This small molecule binds to this protein.
Small molecule (SMILES): CCCC/C=C/C(=O)N[C@@H](Cc1cc(F)cc(F)c1)C(=O)N[C@H]1COC(=O)[C@@H]2C[C@@H](C)CN2C(=O)C(C)NC(=O)[C@@H]2CCCCN2C(=O)[C@@H]2CCCN2C1=O

Sequence of chain 1.H:
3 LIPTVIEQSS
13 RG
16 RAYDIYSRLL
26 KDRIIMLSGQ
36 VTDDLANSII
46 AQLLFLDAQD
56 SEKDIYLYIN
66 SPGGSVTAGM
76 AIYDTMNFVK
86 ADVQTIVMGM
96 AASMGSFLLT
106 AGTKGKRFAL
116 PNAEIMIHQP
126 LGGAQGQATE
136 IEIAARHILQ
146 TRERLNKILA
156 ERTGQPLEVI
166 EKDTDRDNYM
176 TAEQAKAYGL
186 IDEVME

Binding-site contacts:
Ligand atom C1 contacts residue ALA53 of chain 1.H at 3.9 Å (hydrophobic).
Ligand atom C33 contacts residue MET190 of chain 1.N at 3.3 Å (hydrophobic).
Ligand atom C2 contacts residue ASP27 of chain 1.N at 3.0 Å.
Ligand atom C25 contacts residue TYR61 of chain 1.N at 3.4 Å (hydrophobic).
Ligand atom C1 contacts residue ASP27 of chain 1.N at 3.2 Å.
Ligand atom N1 contacts residue TYR63 of chain 1.N at 3.1 Å (h-bond).
Ligand atom C8 contacts residue PHE83 of chain 1.H at 3.4 Å (hydrophobic).
Ligand atom C9 contacts residue TYR63 of chain 1.N at 3.9 Å (hydrophobic).
Ligand atom O2 contacts residue PHE83 of chain 1.H at 3.7 Å.
Ligand atom N3 contacts residue TYR61 of chain 1.N at 3.7 Å.
Ligand atom C27 contacts residue GLN89 of chain 1.N at 3.2 Å.
Ligand atom C13 contacts residue LEU115 of chain 1.N at 3.8 Å (hydrophobic).
Ligand atom C25 contacts residue TYR63 of chain 1.N at 3.7 Å (hydrophobic).
Ligand atom C3 contacts residue ALA53 of chain 1.H at 3.7 Å (hydrophobic).
Ligand atom F1 contacts residue PHE83 of chain 1.H at 3.3 Å.
Ligand atom C21 contacts residue TYR61 of chain 1.N at 3.8 Å (hydrophobic).
Ligand atom C11 contacts residue PHE83 of chain 1.H at 3.5 Å (hydrophobic).
Ligand atom C16 contacts residue PHE83 of chain 1.H at 3.4 Å (hydrophobic).
Ligand atom C14 contacts residue TYR63 of chain 1.N at 3.6 Å (hydrophobic).
Ligand atom C1 contacts residue ARG23 of chain 1.N at 3.5 Å.
Ligand atom C6 contacts residue ILE29 of chain 1.N at 3.8 Å (hydrophobic).
Ligand atom O6 contacts residue GLN89 of chain 1.N at 3.9 Å.
Ligand atom C27 contacts residue TYR61 of chain 1.N at 3.6 Å (hydrophobic).
Ligand atom C23 contacts residue ASP27 of chain 1.N at 3.3 Å.
Ligand atom F2 contacts residue MET93 of chain 1.N at 2.8 Å.
Ligand atom F1 contacts residue LEU115 of chain 1.N at 3.6 Å.
Ligand atom O5 contacts residue TYR63 of chain 1.N at 2.7 Å (h-bond).
Ligand atom C24 contacts residue TYR63 of chain 1.N at 3.8 Å (hydrophobic).
Ligand atom O5 contacts residue TYR61 of chain 1.N at 3.2 Å.
Ligand atom N2 contacts residue PHE83 of chain 1.H at 3.7 Å.
Ligand atom C13 contacts residue MET93 of chain 1.N at 3.2 Å (hydrophobic).
Ligand atom C9 contacts residue PHE83 of chain 1.H at 3.7 Å (hydrophobic).
Ligand atom F1 contacts residue THR80 of chain 1.H at 3.5 Å.
Ligand atom C6 contacts residue TYR63 of chain 1.N at 3.8 Å (hydrophobic).
Ligand atom C15 contacts residue TYR63 of chain 1.N at 3.2 Å (hydrophobic).
Ligand atom C4 contacts residue ILE29 of chain 1.N at 3.4 Å (hydrophobic).
Ligand atom C26 contacts residue TYR61 of chain 1.N at 3.9 Å (hydrophobic).
Ligand atom F2 contacts residue TYR63 of chain 1.N at 2.8 Å.
Ligand atom C32 contacts residue MET190 of chain 1.N at 3.7 Å (hydrophobic).
Ligand atom C14 contacts residue MET93 of chain 1.N at 3.4 Å (hydrophobic).

Sequence of chain 1.N:
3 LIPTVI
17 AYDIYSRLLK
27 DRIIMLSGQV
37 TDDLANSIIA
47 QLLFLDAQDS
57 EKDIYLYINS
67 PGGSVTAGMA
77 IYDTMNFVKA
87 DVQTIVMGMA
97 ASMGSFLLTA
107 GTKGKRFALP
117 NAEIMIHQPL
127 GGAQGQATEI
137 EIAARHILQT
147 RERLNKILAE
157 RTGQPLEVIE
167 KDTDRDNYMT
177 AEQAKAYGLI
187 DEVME